This protein binds this small molecule.
Small molecule (SMILES): O=C(c1ccc(O)cc1)c1ccc(O)c(O)c1O

Binding-site contacts:
Ligand atom O01 contacts residue SER87 of chain 1.D at 3.6 Å.
Ligand atom O17 contacts residue ASP131 of chain 1.D at 3.1 Å (salt-bridge).
Ligand atom C03 contacts residue VAL86 of chain 1.D at 3.9 Å (hydrophobic).
Ligand atom O01 contacts residue ALA137 of chain 1.D at 4.0 Å.
Ligand atom O01 contacts residue VAL86 of chain 1.D at 4.1 Å.
Ligand atom C13 contacts residue ARG83 of chain 1.D at 3.8 Å.
Ligand atom O09 contacts residue ARG139 of chain 1.D at 4.0 Å.
Ligand atom C15 contacts residue ASP131 of chain 1.D at 3.8 Å.
Ligand atom C14 contacts residue ASP131 of chain 1.D at 3.5 Å.
Ligand atom O16 contacts residue ARG139 of chain 1.D at 3.6 Å (salt-bridge).
Ligand atom O16 contacts residue ASP131 of chain 1.D at 3.6 Å.
Ligand atom C06 contacts residue SER87 of chain 1.D at 3.9 Å.
Ligand atom C14 contacts residue ARG83 of chain 1.D at 3.9 Å.
Ligand atom C07 contacts residue SER87 of chain 1.D at 3.5 Å.
Ligand atom C04 contacts residue ALA137 of chain 1.D at 3.7 Å (hydrophobic).
Ligand atom C02 contacts residue GLY136 of chain 1.D at 4.2 Å.
Ligand atom C08 contacts residue ARG83 of chain 1.D at 3.9 Å.
Ligand atom C03 contacts residue ALA137 of chain 1.D at 3.5 Å (hydrophobic).
Ligand atom O18 contacts residue ARG83 of chain 1.D at 4.0 Å.
Ligand atom C08 contacts residue GLY136 of chain 1.D at 4.0 Å.
Ligand atom O01 contacts residue LEU146 of chain 1.D at 4.2 Å.
Ligand atom C07 contacts residue GLY136 of chain 1.D at 4.3 Å.
Ligand atom C15 contacts residue ARG83 of chain 1.D at 3.6 Å.
Ligand atom C07 contacts residue ALA140 of chain 1.D at 4.2 Å (hydrophobic).
Ligand atom O09 contacts residue ASP132 of chain 1.D at 3.9 Å.
Ligand atom C02 contacts residue SER87 of chain 1.D at 3.7 Å.
Ligand atom C12 contacts residue ARG83 of chain 1.D at 3.6 Å.
Ligand atom C03 contacts residue SER87 of chain 1.D at 4.2 Å.
Ligand atom C04 contacts residue VAL133 of chain 1.D at 3.6 Å (hydrophobic).
Ligand atom C04 contacts residue GLY136 of chain 1.D at 3.7 Å.
Ligand atom C10 contacts residue ARG83 of chain 1.D at 3.5 Å.
Ligand atom C03 contacts residue VAL133 of chain 1.D at 3.9 Å (hydrophobic).
Ligand atom O09 contacts residue GLY136 of chain 1.D at 3.3 Å.
Ligand atom O09 contacts residue ARG83 of chain 1.D at 4.1 Å.
Ligand atom C06 contacts residue GLY136 of chain 1.D at 4.2 Å.
Ligand atom C05 contacts residue GLY136 of chain 1.D at 3.9 Å.
Ligand atom C02 contacts residue ALA137 of chain 1.D at 4.0 Å (hydrophobic).
Ligand atom C03 contacts residue GLY136 of chain 1.D at 3.8 Å.
Ligand atom C11 contacts residue ARG83 of chain 1.D at 3.5 Å.
Ligand atom O01 contacts residue ALA90 of chain 1.D at 3.6 Å.

Sequence of chain 1.D:
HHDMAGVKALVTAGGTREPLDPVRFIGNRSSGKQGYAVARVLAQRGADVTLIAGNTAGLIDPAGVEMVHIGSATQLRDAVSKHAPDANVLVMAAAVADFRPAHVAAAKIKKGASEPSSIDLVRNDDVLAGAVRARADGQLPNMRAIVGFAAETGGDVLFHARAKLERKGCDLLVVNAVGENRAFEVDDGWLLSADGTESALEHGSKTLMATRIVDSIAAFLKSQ